Sequence of chain 46.A:
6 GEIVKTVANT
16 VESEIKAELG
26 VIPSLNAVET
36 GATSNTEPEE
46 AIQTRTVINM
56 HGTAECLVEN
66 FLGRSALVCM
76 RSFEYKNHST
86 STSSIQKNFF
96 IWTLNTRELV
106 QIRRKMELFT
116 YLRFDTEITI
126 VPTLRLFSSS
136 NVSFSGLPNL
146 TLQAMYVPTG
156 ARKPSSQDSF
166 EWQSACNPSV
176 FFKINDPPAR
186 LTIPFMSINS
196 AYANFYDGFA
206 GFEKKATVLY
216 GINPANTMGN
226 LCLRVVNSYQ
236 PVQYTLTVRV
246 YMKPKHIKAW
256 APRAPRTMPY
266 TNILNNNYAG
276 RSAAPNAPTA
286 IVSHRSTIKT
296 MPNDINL

Sequence of chain 46.C:
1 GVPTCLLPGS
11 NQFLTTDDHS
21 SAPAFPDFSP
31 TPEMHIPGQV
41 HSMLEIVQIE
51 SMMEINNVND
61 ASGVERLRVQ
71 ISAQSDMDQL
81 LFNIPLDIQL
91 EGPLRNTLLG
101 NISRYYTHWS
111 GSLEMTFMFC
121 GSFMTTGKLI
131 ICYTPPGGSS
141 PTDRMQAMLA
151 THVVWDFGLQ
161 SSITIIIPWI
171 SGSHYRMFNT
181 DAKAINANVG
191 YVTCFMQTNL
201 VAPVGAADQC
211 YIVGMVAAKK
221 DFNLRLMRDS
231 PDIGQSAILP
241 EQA

A protein and the small-molecule ligand that binds it are described below.
Small molecule (SMILES): Cc1cc(CCCCCCCOc2ccc(C3=NCCO3)cc2)on1

Binding-site contacts:
Ligand atom C31 contacts residue ASN199 of chain 46.A at 3.4 Å.
Ligand atom N2 contacts residue ASN221 of chain 46.A at 3.9 Å.
Ligand atom O1A contacts residue LEU226 of chain 46.A at 3.8 Å.
Ligand atom O1B contacts residue LEU99 of chain 46.A at 3.1 Å.
Ligand atom C5A contacts residue LEU186 of chain 46.A at 3.6 Å (hydrophobic).
Ligand atom C7C contacts residue ILE123 of chain 46.A at 3.5 Å (hydrophobic).
Ligand atom C4B contacts residue LEU226 of chain 46.A at 3.9 Å (hydrophobic).
Ligand atom C31 contacts residue TYR197 of chain 46.A at 3.7 Å (hydrophobic).
Ligand atom C3B contacts residue LEU226 of chain 46.A at 3.5 Å (hydrophobic).
Ligand atom C5C contacts residue THR101 of chain 46.A at 3.7 Å.
Ligand atom C4C contacts residue THR121 of chain 46.A at 3.7 Å.
Ligand atom O1B contacts residue TRP97 of chain 46.A at 3.6 Å.
Ligand atom C6B contacts residue ILE188 of chain 46.A at 3.7 Å (hydrophobic).
Ligand atom C3B contacts residue ILE123 of chain 46.A at 3.9 Å (hydrophobic).
Ligand atom C5 contacts residue TYR197 of chain 46.A at 3.8 Å (hydrophobic).
Ligand atom O1 contacts residue TYR197 of chain 46.A at 3.9 Å.
Ligand atom O1A contacts residue LEU186 of chain 46.A at 3.7 Å.
Ligand atom C5B contacts residue ILE188 of chain 46.A at 3.6 Å (hydrophobic).
Ligand atom C5A contacts residue ALA149 of chain 46.A at 3.2 Å (hydrophobic).
Ligand atom C6C contacts residue LEU99 of chain 46.A at 3.6 Å (hydrophobic).
Ligand atom C5A contacts residue PRO173 of chain 46.A at 3.5 Å (hydrophobic).
Ligand atom C4 contacts residue TYR197 of chain 46.A at 3.6 Å (hydrophobic).
Ligand atom C2A contacts residue LEU186 of chain 46.A at 3.7 Å (hydrophobic).
Ligand atom C6C contacts residue ILE123 of chain 46.A at 3.6 Å (hydrophobic).
Ligand atom C4A contacts residue TYR151 of chain 46.A at 3.8 Å (hydrophobic).
Ligand atom C1C contacts residue TYR197 of chain 46.A at 3.7 Å (hydrophobic).
Ligand atom C5C contacts residue LEU99 of chain 46.A at 3.6 Å (hydrophobic).
Ligand atom C1B contacts residue LEU99 of chain 46.A at 3.9 Å (hydrophobic).
Ligand atom C2C contacts residue THR101 of chain 46.A at 3.8 Å.
Ligand atom C5A contacts residue VAL175 of chain 46.A at 3.9 Å (hydrophobic).
Ligand atom C4A contacts residue PRO173 of chain 46.A at 3.3 Å (hydrophobic).
Ligand atom C2B contacts residue LEU226 of chain 46.A at 3.6 Å (hydrophobic).
Ligand atom N3A contacts residue TYR151 of chain 46.A at 3.3 Å.
Ligand atom C4A contacts residue LEU186 of chain 46.A at 3.9 Å (hydrophobic).
Ligand atom O1 contacts residue MET223 of chain 46.A at 3.6 Å (h-bond).
Ligand atom C2B contacts residue ILE123 of chain 46.A at 3.5 Å (hydrophobic).
Ligand atom C3 contacts residue TYR197 of chain 46.A at 3.7 Å (hydrophobic).
Ligand atom C6C contacts residue TRP97 of chain 46.A at 3.9 Å (hydrophobic).
Ligand atom C7C contacts residue LEU99 of chain 46.A at 3.5 Å (hydrophobic).
Ligand atom O1A contacts residue ALA149 of chain 46.A at 3.7 Å.